This protein binds this small molecule.
Small molecule (SMILES): CC(C)n1c(/C=C/[C@@H](O)C[C@@H](O)CC(=O)O)c(-c2ccc(F)cc2)c2ccccc21

Sequence of chain 1.D:
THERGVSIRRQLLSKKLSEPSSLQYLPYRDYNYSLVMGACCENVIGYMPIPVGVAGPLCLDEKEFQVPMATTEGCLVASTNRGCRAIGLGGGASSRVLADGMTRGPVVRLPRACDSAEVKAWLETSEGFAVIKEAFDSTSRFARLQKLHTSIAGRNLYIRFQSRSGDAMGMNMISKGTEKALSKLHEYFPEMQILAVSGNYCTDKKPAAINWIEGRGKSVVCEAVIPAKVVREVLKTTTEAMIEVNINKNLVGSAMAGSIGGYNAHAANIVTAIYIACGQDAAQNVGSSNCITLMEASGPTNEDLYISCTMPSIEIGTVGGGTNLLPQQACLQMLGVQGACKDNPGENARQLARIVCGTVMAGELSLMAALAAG

Sequence of chain 1.C:
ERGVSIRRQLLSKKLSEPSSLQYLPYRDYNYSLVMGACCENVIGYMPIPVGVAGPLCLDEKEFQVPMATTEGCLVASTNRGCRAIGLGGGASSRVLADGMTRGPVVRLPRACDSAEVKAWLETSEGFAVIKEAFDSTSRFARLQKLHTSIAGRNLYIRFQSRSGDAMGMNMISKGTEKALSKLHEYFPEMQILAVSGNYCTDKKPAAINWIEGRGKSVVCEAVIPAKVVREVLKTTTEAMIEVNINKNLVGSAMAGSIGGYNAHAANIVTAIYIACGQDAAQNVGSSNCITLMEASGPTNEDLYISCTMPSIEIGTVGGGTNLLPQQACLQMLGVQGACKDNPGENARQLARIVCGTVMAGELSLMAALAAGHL

Binding-site contacts:
Ligand atom F1 contacts residue ARG169 of chain 1.D at 3.3 Å.
Ligand atom O1B contacts residue ASN265 of chain 1.D at 3.6 Å.
Ligand atom C93 contacts residue HIS331 of chain 1.C at 3.7 Å.
Ligand atom O5 contacts residue LYS270 of chain 1.D at 2.7 Å (salt-bridge).
Ligand atom F1 contacts residue VAL262 of chain 1.D at 3.0 Å.
Ligand atom C1 contacts residue LYS314 of chain 1.C at 3.4 Å.
Ligand atom C5 contacts residue ASN334 of chain 1.C at 3.8 Å.
Ligand atom C1 contacts residue SER263 of chain 1.D at 3.4 Å.
Ligand atom C1 contacts residue LYS271 of chain 1.D at 3.4 Å.
Ligand atom C5 contacts residue GLU138 of chain 1.C at 3.7 Å.
Ligand atom C2 contacts residue ALA330 of chain 1.C at 3.2 Å (hydrophobic).
Ligand atom C3 contacts residue ASP269 of chain 1.D at 3.5 Å.
Ligand atom C85 contacts residue ARG169 of chain 1.D at 3.5 Å.
Ligand atom C15 contacts residue LEU432 of chain 1.C at 3.9 Å (hydrophobic).
Ligand atom C92 contacts residue CYS140 of chain 1.C at 3.6 Å (hydrophobic).
Ligand atom C5 contacts residue ASP269 of chain 1.D at 3.8 Å.
Ligand atom O3 contacts residue ARG169 of chain 1.D at 3.3 Å (salt-bridge).
Ligand atom O1B contacts residue ARG169 of chain 1.D at 3.7 Å.
Ligand atom O5 contacts residue GLU138 of chain 1.C at 2.9 Å (salt-bridge).
Ligand atom C9 contacts residue LEU432 of chain 1.C at 3.8 Å (hydrophobic).
Ligand atom O5 contacts residue ASN334 of chain 1.C at 3.0 Å (h-bond).
Ligand atom C84 contacts residue ARG169 of chain 1.D at 3.7 Å.
Ligand atom C92 contacts residue GLU138 of chain 1.C at 3.8 Å.
Ligand atom C8 contacts residue LEU432 of chain 1.C at 3.6 Å (hydrophobic).
Ligand atom C91 contacts residue GLU138 of chain 1.C at 3.8 Å.
Ligand atom C10 contacts residue LEU432 of chain 1.C at 3.6 Å (hydrophobic).
Ligand atom O1A contacts residue SER263 of chain 1.D at 3.5 Å (h-bond).
Ligand atom O3 contacts residue ASP269 of chain 1.D at 2.7 Å (salt-bridge).
Ligand atom C12 contacts residue HIS440 of chain 1.C at 3.7 Å.
Ligand atom C6 contacts residue GLU138 of chain 1.C at 3.5 Å.
Ligand atom C92 contacts residue LEU141 of chain 1.C at 3.5 Å (hydrophobic).
Ligand atom C2 contacts residue LYS271 of chain 1.D at 3.6 Å.
Ligand atom C1 contacts residue ALA330 of chain 1.C at 3.6 Å (hydrophobic).
Ligand atom C4 contacts residue ASP269 of chain 1.D at 3.3 Å.
Ligand atom C4 contacts residue ASN334 of chain 1.C at 3.9 Å.
Ligand atom O1B contacts residue LYS314 of chain 1.C at 3.4 Å (salt-bridge).
Ligand atom O1A contacts residue LYS314 of chain 1.C at 2.8 Å (salt-bridge).
Ligand atom O1B contacts residue SER263 of chain 1.D at 2.7 Å (h-bond).
Ligand atom O1B contacts residue LYS271 of chain 1.D at 3.1 Å (salt-bridge).
Ligand atom C92 contacts residue GLY139 of chain 1.C at 3.2 Å.